Binding-site contacts:
Ligand atom O5 contacts residue ASN103 of chain 1.H at 2.4 Å (h-bond).
Ligand atom C5 contacts residue ASN103 of chain 1.H at 3.7 Å.
Ligand atom C6 contacts residue LYS117 of chain 1.H at 3.4 Å.
Ligand atom C2 contacts residue ASN103 of chain 1.H at 2.5 Å.
Ligand atom C1 contacts residue LYS117 of chain 1.H at 4.2 Å.
Ligand atom O5 contacts residue LYS117 of chain 1.H at 3.4 Å.
Ligand atom C6 contacts residue ARG140 of chain 1.H at 4.4 Å.
Ligand atom C8 contacts residue ASN103 of chain 1.H at 3.8 Å.
Ligand atom N2 contacts residue ILE108 of chain 1.H at 3.9 Å.
Ligand atom N2 contacts residue ASN103 of chain 1.H at 3.0 Å (h-bond).
Ligand atom C7 contacts residue ASN103 of chain 1.H at 3.0 Å.
Ligand atom C1 contacts residue ASN103 of chain 1.H at 1.4 Å.
Ligand atom O6 contacts residue ARG140 of chain 1.H at 3.9 Å.
Ligand atom C5 contacts residue LYS117 of chain 1.H at 4.0 Å.
Ligand atom C3 contacts residue ASN103 of chain 1.H at 3.8 Å.
Ligand atom O7 contacts residue ASN103 of chain 1.H at 2.9 Å (h-bond).
Ligand atom C6 contacts residue TYR161 of chain 1.H at 4.3 Å (hydrophobic).
Ligand atom C4 contacts residue ASN103 of chain 1.H at 4.2 Å.

A protein and the small-molecule ligand that binds it are described below.
Small molecule (SMILES): CC(=O)N[C@@H]1[C@@H](O)[C@H](O)[C@@H](CO)O[C@H]1O

Sequence of chain 1.H:
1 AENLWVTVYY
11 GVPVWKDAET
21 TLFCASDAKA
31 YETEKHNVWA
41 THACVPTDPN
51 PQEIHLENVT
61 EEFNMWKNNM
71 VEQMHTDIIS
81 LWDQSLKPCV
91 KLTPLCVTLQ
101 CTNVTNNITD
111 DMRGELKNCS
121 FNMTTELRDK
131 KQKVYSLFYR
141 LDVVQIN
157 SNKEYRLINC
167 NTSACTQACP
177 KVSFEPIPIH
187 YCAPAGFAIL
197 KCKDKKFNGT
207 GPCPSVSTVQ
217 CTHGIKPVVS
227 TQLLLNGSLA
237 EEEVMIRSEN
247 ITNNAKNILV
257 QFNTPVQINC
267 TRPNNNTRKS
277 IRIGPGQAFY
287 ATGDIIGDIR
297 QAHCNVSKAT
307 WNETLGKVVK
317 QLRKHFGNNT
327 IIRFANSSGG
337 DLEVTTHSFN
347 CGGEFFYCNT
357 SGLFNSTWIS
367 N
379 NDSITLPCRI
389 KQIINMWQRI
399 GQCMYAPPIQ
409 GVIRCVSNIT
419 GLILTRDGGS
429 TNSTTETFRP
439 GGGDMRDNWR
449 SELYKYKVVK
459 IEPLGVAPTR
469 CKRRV